Sequence of chain 1.B:
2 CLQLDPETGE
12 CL

A protein and the small-molecule ligand that binds it are described below.
Small molecule (SMILES): CCOC(=O)CN(C)c1nc(CC)cc(CC)n1

Binding-site contacts:
Ligand atom O contacts residue GLN4 of chain 1.B at 3.9 Å.
Ligand atom C contacts residue CYS12 of chain 1.B at 3.5 Å (hydrophobic).
Ligand atom N1 contacts residue CYS12 of chain 1.B at 4.4 Å.
Ligand atom C31 contacts residue CYS12 of chain 1.B at 1.8 Å (hydrophobic).
Ligand atom N1 contacts residue GLN4 of chain 1.B at 3.8 Å.
Ligand atom C6 contacts residue CYS12 of chain 1.B at 4.1 Å (hydrophobic).
Ligand atom C9 contacts residue CYS2 of chain 1.B at 2.8 Å (hydrophobic).
Ligand atom N contacts residue GLN4 of chain 1.B at 3.9 Å.
Ligand atom C32 contacts residue GLN4 of chain 1.B at 4.4 Å.
Ligand atom C1 contacts residue GLN4 of chain 1.B at 4.4 Å.
Ligand atom C31 contacts residue LEU13 of chain 1.B at 3.8 Å (hydrophobic).
Ligand atom C6 contacts residue LEU5 of chain 1.B at 4.4 Å (hydrophobic).
Ligand atom C1 contacts residue CYS12 of chain 1.B at 4.3 Å (hydrophobic).
Ligand atom C7 contacts residue CYS2 of chain 1.B at 3.7 Å (hydrophobic).
Ligand atom C4 contacts residue GLN4 of chain 1.B at 3.5 Å.
Ligand atom C8 contacts residue GLN4 of chain 1.B at 4.4 Å.
Ligand atom C32 contacts residue LEU5 of chain 1.B at 4.0 Å (hydrophobic).
Ligand atom C7 contacts residue LEU5 of chain 1.B at 4.0 Å (hydrophobic).
Ligand atom C10 contacts residue CYS2 of chain 1.B at 1.8 Å (hydrophobic).
Ligand atom N2 contacts residue CYS2 of chain 1.B at 3.9 Å.
Ligand atom C32 contacts residue CYS12 of chain 1.B at 2.8 Å (hydrophobic).
Ligand atom C31 contacts residue LEU5 of chain 1.B at 4.3 Å (hydrophobic).
Ligand atom C6 contacts residue GLN4 of chain 1.B at 4.0 Å.
Ligand atom C7 contacts residue GLN4 of chain 1.B at 4.2 Å.
Ligand atom C31 contacts residue GLN4 of chain 1.B at 3.5 Å.
Ligand atom N2 contacts residue GLN4 of chain 1.B at 4.3 Å.
Ligand atom C8 contacts residue CYS2 of chain 1.B at 3.2 Å (hydrophobic).
Ligand atom C5 contacts residue GLN4 of chain 1.B at 4.0 Å.